Sequence of chain 1.A:
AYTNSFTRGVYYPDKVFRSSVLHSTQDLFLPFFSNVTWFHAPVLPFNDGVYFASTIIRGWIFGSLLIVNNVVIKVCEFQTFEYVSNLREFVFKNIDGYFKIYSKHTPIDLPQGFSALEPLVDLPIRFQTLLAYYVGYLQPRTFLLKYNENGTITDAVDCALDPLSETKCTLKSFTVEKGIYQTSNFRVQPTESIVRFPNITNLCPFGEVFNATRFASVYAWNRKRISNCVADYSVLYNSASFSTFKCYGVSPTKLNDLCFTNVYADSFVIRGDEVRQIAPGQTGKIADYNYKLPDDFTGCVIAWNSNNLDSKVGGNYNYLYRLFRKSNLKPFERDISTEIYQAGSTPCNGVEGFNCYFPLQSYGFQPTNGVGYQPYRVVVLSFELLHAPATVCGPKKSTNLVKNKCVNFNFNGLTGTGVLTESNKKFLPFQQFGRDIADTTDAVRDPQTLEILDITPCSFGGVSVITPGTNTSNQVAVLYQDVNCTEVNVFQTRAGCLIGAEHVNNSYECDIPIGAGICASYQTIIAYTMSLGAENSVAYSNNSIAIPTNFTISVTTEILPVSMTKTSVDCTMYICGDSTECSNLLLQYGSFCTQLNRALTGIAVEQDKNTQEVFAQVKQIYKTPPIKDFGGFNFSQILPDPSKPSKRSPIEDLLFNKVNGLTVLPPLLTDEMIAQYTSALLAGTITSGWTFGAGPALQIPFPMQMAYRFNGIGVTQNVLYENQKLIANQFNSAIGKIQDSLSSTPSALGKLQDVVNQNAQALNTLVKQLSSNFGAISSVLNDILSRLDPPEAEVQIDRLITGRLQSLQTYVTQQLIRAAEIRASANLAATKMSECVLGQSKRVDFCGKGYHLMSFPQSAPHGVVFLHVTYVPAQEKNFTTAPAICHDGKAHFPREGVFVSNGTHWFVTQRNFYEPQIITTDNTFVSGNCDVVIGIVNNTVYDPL

This small molecule binds to this protein.
Small molecule (SMILES): CC(=O)N[C@@H]1[C@@H](O)[C@H](O)[C@@H](CO)O[C@H]1O

Binding-site contacts:
Ligand atom C2 contacts residue ASN271 of chain 1.B at 2.5 Å.
Ligand atom C7 contacts residue ASN269 of chain 1.B at 4.2 Å.
Ligand atom O7 contacts residue ASN271 of chain 1.B at 4.3 Å.
Ligand atom O6 contacts residue LYS547 of chain 1.A at 2.5 Å (salt-bridge).
Ligand atom C3 contacts residue ASN271 of chain 1.B at 3.8 Å.
Ligand atom O5 contacts residue ASN271 of chain 1.B at 2.4 Å (h-bond).
Ligand atom C1 contacts residue ASN271 of chain 1.B at 1.4 Å.
Ligand atom C1 contacts residue GLU270 of chain 1.B at 3.4 Å.
Ligand atom N2 contacts residue ASN271 of chain 1.B at 2.9 Å (h-bond).
Ligand atom C5 contacts residue ASN271 of chain 1.B at 3.7 Å.
Ligand atom O5 contacts residue LYS547 of chain 1.A at 4.0 Å.
Ligand atom C3 contacts residue GLU270 of chain 1.B at 3.8 Å.
Ligand atom C4 contacts residue ASN271 of chain 1.B at 4.2 Å.
Ligand atom C5 contacts residue LYS547 of chain 1.A at 4.3 Å.
Ligand atom C6 contacts residue LYS547 of chain 1.A at 3.5 Å.
Ligand atom C8 contacts residue ASN269 of chain 1.B at 3.6 Å.
Ligand atom N2 contacts residue GLU270 of chain 1.B at 2.7 Å (salt-bridge).
Ligand atom N2 contacts residue ASN269 of chain 1.B at 4.5 Å.
Ligand atom C2 contacts residue GLU270 of chain 1.B at 3.4 Å.
Ligand atom C7 contacts residue GLU270 of chain 1.B at 3.6 Å.
Ligand atom C7 contacts residue ASN271 of chain 1.B at 3.8 Å.
Ligand atom C8 contacts residue GLU270 of chain 1.B at 3.7 Å.

Sequence of chain 1.B:
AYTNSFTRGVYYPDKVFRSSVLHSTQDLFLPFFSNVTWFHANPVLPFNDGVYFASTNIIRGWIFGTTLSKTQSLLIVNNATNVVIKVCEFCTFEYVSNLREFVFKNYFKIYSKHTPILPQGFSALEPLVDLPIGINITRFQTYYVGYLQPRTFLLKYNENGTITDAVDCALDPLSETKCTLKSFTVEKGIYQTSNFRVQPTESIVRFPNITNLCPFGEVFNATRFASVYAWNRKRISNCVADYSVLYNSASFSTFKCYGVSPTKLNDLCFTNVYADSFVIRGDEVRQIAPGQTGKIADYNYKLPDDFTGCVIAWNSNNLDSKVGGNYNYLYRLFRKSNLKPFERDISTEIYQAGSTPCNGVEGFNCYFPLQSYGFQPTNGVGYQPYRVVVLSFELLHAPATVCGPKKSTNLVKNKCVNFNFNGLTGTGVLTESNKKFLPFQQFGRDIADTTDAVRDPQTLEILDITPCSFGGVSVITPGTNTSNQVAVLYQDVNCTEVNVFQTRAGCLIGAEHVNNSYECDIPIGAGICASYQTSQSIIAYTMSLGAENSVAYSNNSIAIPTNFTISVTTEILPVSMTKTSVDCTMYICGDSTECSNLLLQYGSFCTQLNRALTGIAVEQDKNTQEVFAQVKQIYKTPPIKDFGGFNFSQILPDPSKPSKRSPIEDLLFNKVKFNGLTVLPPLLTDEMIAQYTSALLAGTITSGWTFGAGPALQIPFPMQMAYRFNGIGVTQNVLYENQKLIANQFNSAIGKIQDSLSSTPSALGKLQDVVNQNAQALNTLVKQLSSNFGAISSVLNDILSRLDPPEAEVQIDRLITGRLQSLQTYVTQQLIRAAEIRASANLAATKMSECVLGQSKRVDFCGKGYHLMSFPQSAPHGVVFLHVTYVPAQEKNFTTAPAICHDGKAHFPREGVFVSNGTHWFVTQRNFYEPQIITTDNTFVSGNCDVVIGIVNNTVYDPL